Binding-site contacts:
Ligand atom C4 contacts residue GLU150 of chain 1.B at 3.8 Å.
Ligand atom C1 contacts residue ALA153 of chain 1.B at 2.6 Å (hydrophobic).
Ligand atom O8 contacts residue PRO151 of chain 1.B at 4.3 Å.
Ligand atom C4 contacts residue GLY154 of chain 1.B at 4.4 Å.
Ligand atom O12 contacts residue GLU150 of chain 1.B at 4.5 Å.
Ligand atom O8 contacts residue GLU150 of chain 1.B at 2.7 Å (salt-bridge).
Ligand atom C1 contacts residue GLU150 of chain 1.B at 3.3 Å.
Ligand atom C1 contacts residue ALA129 of chain 1.B at 4.3 Å (hydrophobic).
Ligand atom C2 contacts residue ALA153 of chain 1.B at 3.2 Å (hydrophobic).
Ligand atom O8 contacts residue ALA129 of chain 1.B at 3.5 Å (h-bond).
Ligand atom C5 contacts residue GLY154 of chain 1.B at 3.2 Å.
Ligand atom C4 contacts residue ILE156 of chain 1.B at 4.3 Å (hydrophobic).
Ligand atom O10 contacts residue ILE156 of chain 1.B at 3.8 Å.
Ligand atom O8 contacts residue ALA153 of chain 1.B at 2.5 Å (h-bond).
Ligand atom O9 contacts residue ALA153 of chain 1.B at 3.1 Å (h-bond).
Ligand atom C5 contacts residue ALA153 of chain 1.B at 3.0 Å (hydrophobic).
Ligand atom C5 contacts residue ILE156 of chain 1.B at 4.3 Å (hydrophobic).
Ligand atom C4 contacts residue ALA153 of chain 1.B at 3.9 Å (hydrophobic).
Ligand atom C7 contacts residue GLU150 of chain 1.B at 4.2 Å.
Ligand atom C2 contacts residue GLU150 of chain 1.B at 2.9 Å.
Ligand atom C3 contacts residue ALA153 of chain 1.B at 3.9 Å (hydrophobic).
Ligand atom C7 contacts residue ILE156 of chain 1.B at 4.4 Å (hydrophobic).
Ligand atom C5 contacts residue LYS155 of chain 1.B at 3.7 Å.
Ligand atom C3 contacts residue GLU150 of chain 1.B at 4.2 Å.

A small-molecule ligand and the protein it binds are described below.
Small molecule (SMILES): C[C@@H](CCC(=O)O)C(=O)O

Sequence of chain 1.B:
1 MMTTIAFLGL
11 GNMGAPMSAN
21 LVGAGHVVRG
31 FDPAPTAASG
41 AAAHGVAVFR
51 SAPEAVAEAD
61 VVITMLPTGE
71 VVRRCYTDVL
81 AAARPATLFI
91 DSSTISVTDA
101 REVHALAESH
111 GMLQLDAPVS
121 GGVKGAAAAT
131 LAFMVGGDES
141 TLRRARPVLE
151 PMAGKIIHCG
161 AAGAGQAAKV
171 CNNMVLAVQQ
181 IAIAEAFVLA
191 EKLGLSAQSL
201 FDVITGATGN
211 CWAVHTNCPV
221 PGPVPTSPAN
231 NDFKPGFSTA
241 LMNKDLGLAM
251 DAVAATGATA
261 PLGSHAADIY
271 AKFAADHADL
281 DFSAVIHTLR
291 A